Binding-site contacts:
Ligand atom C7 contacts residue THR248 of chain 1.A at 4.0 Å.
Ligand atom C4 contacts residue ASN246 of chain 1.A at 4.3 Å.
Ligand atom C3 contacts residue ASN246 of chain 1.A at 3.8 Å.
Ligand atom C5 contacts residue ASN165 of chain 1.A at 4.0 Å.
Ligand atom O6 contacts residue ASN165 of chain 1.A at 3.8 Å.
Ligand atom C4 contacts residue GLU163 of chain 1.A at 4.3 Å.
Ligand atom C8 contacts residue ASN246 of chain 1.A at 3.2 Å.
Ligand atom O6 contacts residue ASP188 of chain 1.C at 3.5 Å (salt-bridge).
Ligand atom O7 contacts residue ILE217 of chain 1.C at 3.7 Å.
Ligand atom O5 contacts residue NAG1 of chain 1.L at 4.2 Å.
Ligand atom C2 contacts residue ASN246 of chain 1.A at 2.5 Å.
Ligand atom N2 contacts residue NAG1 of chain 1.L at 4.3 Å.
Ligand atom C8 contacts residue SER247 of chain 1.A at 3.3 Å.
Ligand atom O5 contacts residue ASN165 of chain 1.A at 3.2 Å.
Ligand atom O6 contacts residue GLU163 of chain 1.A at 3.6 Å (salt-bridge).
Ligand atom C3 contacts residue GLU163 of chain 1.A at 4.4 Å.
Ligand atom O7 contacts residue ARG201 of chain 1.A at 3.0 Å (salt-bridge).
Ligand atom C1 contacts residue ASN246 of chain 1.A at 1.4 Å.
Ligand atom C7 contacts residue ARG201 of chain 1.A at 4.0 Å.
Ligand atom C4 contacts residue NAG1 of chain 1.L at 4.3 Å.
Ligand atom C5 contacts residue ASN246 of chain 1.A at 3.6 Å.
Ligand atom C8 contacts residue GLU163 of chain 1.A at 4.1 Å.
Ligand atom C1 contacts residue ASN165 of chain 1.A at 4.3 Å.
Ligand atom N2 contacts residue GLY218 of chain 1.C at 4.4 Å.
Ligand atom O5 contacts residue GLU163 of chain 1.A at 4.1 Å.
Ligand atom O5 contacts residue ASN246 of chain 1.A at 2.4 Å (h-bond).
Ligand atom C5 contacts residue GLU163 of chain 1.A at 3.6 Å.
Ligand atom N2 contacts residue ASN246 of chain 1.A at 2.9 Å (h-bond).
Ligand atom C6 contacts residue NAG1 of chain 1.L at 3.7 Å.
Ligand atom C6 contacts residue GLU163 of chain 1.A at 3.2 Å.
Ligand atom O7 contacts residue ASN246 of chain 1.A at 4.4 Å.
Ligand atom C7 contacts residue ASN246 of chain 1.A at 3.6 Å.
Ligand atom O3 contacts residue GLU163 of chain 1.A at 3.6 Å.
Ligand atom O4 contacts residue NAG1 of chain 1.L at 3.9 Å.
Ligand atom C8 contacts residue NAG1 of chain 1.L at 4.2 Å.
Ligand atom O7 contacts residue THR248 of chain 1.A at 3.8 Å.
Ligand atom C8 contacts residue THR248 of chain 1.A at 3.3 Å.
Ligand atom C5 contacts residue NAG1 of chain 1.L at 3.4 Å.
Ligand atom C1 contacts residue SER219 of chain 1.C at 4.2 Å.
Ligand atom C6 contacts residue ASN165 of chain 1.A at 3.6 Å.

Sequence of chain 1.C:
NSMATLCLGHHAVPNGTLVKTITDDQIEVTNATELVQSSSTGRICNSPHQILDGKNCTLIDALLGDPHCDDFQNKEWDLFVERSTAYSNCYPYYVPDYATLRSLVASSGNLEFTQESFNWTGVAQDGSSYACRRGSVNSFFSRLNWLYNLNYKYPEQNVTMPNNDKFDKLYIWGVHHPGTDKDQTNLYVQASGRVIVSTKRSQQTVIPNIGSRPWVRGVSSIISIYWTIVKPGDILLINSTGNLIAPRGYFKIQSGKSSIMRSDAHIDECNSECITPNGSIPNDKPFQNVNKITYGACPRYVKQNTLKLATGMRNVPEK

This protein binds this small molecule.
Small molecule (SMILES): CC(=O)N[C@H]1[C@H](O[C@H]2[C@H](O)[C@@H](NC(C)=O)CO[C@@H]2CO)O[C@H](CO)[C@@H](O[C@@H]2O[C@H](CO)[C@@H](O)[C@H](O[C@H]3O[C@H](CO)[C@@H](O)[C@H](O)[C@@H]3O)[C@@H]2O)[C@@H]1O

Sequence of chain 1.A:
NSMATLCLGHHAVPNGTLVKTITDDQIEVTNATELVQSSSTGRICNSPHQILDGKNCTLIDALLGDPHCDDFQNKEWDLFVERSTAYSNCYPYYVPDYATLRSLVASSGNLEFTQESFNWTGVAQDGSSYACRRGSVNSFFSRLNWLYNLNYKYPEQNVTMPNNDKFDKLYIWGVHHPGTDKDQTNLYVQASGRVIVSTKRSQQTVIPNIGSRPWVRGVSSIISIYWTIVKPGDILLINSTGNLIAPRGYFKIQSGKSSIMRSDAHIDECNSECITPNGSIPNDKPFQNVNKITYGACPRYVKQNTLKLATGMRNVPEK